Binding-site contacts:
Ligand atom CD contacts residue GLN203 of chain 2.D at 2.8 Å.
Ligand atom C contacts residue ILE130 of chain 2.D at 3.7 Å (hydrophobic).
Ligand atom O contacts residue LEU103 of chain 2.D at 3.6 Å.
Ligand atom CD1 contacts residue GLN203 of chain 2.D at 3.4 Å.
Ligand atom C contacts residue VAL127 of chain 2.D at 3.5 Å (hydrophobic).
Ligand atom O contacts residue ILE130 of chain 2.D at 3.5 Å.
Ligand atom N contacts residue GLN203 of chain 2.D at 3.7 Å.
Ligand atom O contacts residue SER163 of chain 2.D at 3.6 Å (h-bond).
Ligand atom CA contacts residue VAL127 of chain 2.D at 3.6 Å (hydrophobic).
Ligand atom O contacts residue GLN203 of chain 2.D at 1.3 Å (h-bond).
Ligand atom N contacts residue GLN203 of chain 2.D at 2.9 Å (h-bond).
Ligand atom SD contacts residue ARG165 of chain 2.D at 2.3 Å (salt-bridge).
Ligand atom C contacts residue GLN203 of chain 2.D at 2.2 Å.
Ligand atom CA contacts residue LEU161 of chain 2.D at 3.2 Å (hydrophobic).
Ligand atom CD2 contacts residue LEU161 of chain 2.D at 3.4 Å (hydrophobic).
Ligand atom CA contacts residue TYR162 of chain 2.D at 3.5 Å (hydrophobic).
Ligand atom O contacts residue PHE126 of chain 2.D at 2.8 Å.
Ligand atom CE contacts residue ARG165 of chain 2.D at 2.8 Å.
Ligand atom N contacts residue VAL125 of chain 2.D at 3.5 Å (h-bond).
Ligand atom CG contacts residue PHE126 of chain 2.D at 3.7 Å (hydrophobic).
Ligand atom O contacts residue LEU161 of chain 2.D at 3.3 Å (h-bond).
Ligand atom CA contacts residue ILE130 of chain 2.D at 3.2 Å (hydrophobic).
Ligand atom CD2 contacts residue PHE126 of chain 2.D at 3.3 Å (hydrophobic).
Ligand atom N contacts residue LEU161 of chain 2.D at 3.3 Å (h-bond).
Ligand atom CA contacts residue GLN203 of chain 2.D at 3.5 Å.
Ligand atom C contacts residue TYR162 of chain 2.D at 3.5 Å (hydrophobic).
Ligand atom CB contacts residue TYR162 of chain 2.D at 2.6 Å (hydrophobic).
Ligand atom CA contacts residue VAL125 of chain 2.D at 3.1 Å (hydrophobic).
Ligand atom CB contacts residue GLY105 of chain 2.D at 3.2 Å.
Ligand atom CB contacts residue ILE104 of chain 2.D at 3.5 Å (hydrophobic).
Ligand atom O contacts residue TYR162 of chain 2.D at 3.4 Å.
Ligand atom CA contacts residue PHE126 of chain 2.D at 3.2 Å (hydrophobic).
Ligand atom O contacts residue VAL127 of chain 2.D at 1.8 Å (h-bond).
Ligand atom C contacts residue VAL127 of chain 2.D at 3.0 Å (hydrophobic).
Ligand atom CB contacts residue ILE130 of chain 2.D at 3.4 Å (hydrophobic).
Ligand atom CB contacts residue VAL125 of chain 2.D at 2.6 Å (hydrophobic).
Ligand atom N contacts residue GLY105 of chain 2.D at 3.1 Å (h-bond).
Ligand atom O contacts residue VAL127 of chain 2.D at 2.2 Å.
Ligand atom CD1 contacts residue TYR162 of chain 2.D at 2.8 Å (hydrophobic).
Ligand atom CG contacts residue TYR162 of chain 2.D at 3.1 Å (hydrophobic).

This small molecule binds to this protein.
Small molecule (SMILES): CSCC[C@H](NC(=O)[C@@H]1CCCN1C(=O)[C@H](CC(C)C)NC(=O)[C@H](CC(C)C)NC(=O)[C@H](CCCCN)NC(=O)[C@H](C)NC(=O)[C@H](CCCCN)NC(=O)[C@@H](N)CCCN=C(N)N)C(=O)N[C@@H](CCC(=O)O)C(=O)N[C@@H](CCC(=O)O)C(=O)N[C@@H](C)C(=O)N[C@@H](CC(C)C)C(=O)N[C@@H](CC(C)C)C(=O)N1CCC[C@H]1C=O

Sequence of chain 2.D:
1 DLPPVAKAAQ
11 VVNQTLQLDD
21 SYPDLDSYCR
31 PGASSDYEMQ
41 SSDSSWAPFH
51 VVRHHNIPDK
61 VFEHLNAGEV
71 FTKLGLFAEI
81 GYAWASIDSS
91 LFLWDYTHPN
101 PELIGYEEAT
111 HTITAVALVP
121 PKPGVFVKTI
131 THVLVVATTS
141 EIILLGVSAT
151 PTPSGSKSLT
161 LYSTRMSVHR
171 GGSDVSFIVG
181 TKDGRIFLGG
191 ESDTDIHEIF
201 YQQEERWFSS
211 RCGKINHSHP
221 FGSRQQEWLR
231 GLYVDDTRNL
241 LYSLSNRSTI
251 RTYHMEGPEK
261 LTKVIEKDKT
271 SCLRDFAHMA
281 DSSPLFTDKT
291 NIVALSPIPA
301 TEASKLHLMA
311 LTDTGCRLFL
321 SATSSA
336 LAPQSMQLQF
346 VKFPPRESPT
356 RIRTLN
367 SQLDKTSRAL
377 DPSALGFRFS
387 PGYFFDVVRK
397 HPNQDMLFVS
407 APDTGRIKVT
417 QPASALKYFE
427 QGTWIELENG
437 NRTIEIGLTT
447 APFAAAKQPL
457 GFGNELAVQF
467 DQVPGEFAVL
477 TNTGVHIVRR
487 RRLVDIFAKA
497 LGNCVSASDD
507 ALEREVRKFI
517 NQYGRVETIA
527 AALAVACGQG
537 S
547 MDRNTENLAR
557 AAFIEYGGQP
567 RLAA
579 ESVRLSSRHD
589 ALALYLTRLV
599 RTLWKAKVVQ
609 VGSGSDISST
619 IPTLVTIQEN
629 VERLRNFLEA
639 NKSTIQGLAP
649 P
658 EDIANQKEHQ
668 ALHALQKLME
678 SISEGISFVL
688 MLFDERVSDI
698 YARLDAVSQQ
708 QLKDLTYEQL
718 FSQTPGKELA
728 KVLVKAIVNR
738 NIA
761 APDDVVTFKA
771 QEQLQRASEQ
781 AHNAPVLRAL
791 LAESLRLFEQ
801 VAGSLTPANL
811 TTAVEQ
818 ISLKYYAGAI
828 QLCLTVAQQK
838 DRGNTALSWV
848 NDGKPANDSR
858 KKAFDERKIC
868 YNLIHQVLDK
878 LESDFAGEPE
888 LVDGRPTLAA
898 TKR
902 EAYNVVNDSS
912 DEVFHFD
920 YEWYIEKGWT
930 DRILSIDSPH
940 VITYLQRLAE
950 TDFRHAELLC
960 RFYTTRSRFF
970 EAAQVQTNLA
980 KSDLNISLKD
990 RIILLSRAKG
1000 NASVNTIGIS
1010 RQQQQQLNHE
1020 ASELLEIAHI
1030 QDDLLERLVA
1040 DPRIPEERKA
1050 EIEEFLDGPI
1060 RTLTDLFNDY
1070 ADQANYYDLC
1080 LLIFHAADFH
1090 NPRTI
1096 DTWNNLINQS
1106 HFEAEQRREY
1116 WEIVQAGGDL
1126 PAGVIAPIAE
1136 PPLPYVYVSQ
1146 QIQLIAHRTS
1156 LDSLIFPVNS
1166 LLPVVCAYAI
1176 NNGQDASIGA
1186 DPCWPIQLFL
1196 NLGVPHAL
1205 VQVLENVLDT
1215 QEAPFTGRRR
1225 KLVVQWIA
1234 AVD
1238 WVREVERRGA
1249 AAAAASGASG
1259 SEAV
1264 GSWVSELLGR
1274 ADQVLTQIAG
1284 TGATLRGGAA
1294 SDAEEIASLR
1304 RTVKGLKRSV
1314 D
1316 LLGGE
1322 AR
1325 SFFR